Sequence of chain 32.A:
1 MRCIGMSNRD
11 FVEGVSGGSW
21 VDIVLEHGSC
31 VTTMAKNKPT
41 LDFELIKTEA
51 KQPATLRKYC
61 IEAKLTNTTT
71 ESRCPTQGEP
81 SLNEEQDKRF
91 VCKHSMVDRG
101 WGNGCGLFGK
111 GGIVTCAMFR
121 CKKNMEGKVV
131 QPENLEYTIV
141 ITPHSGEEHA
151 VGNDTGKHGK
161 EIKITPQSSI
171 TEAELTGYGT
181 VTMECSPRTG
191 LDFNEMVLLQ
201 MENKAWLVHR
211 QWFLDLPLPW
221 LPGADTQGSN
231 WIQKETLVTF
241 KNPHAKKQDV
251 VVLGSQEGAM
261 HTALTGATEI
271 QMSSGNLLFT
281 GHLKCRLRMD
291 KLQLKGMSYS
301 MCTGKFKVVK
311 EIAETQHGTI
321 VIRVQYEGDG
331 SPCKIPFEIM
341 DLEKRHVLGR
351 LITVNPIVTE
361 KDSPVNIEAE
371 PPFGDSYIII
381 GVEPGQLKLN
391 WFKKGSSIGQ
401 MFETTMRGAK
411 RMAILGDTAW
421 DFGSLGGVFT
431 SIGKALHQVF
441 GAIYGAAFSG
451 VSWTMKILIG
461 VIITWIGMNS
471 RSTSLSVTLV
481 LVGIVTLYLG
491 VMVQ

A small-molecule ligand and the protein it binds are described below.
Small molecule (SMILES): CC(=O)N[C@@H]1[C@@H](O)[C@H](O)[C@@H](CO)O[C@H]1O

Binding-site contacts:
Ligand atom O7 contacts residue TRP101 of chain 32.A at 3.8 Å.
Ligand atom C3 contacts residue ASN153 of chain 32.C at 3.8 Å.
Ligand atom O5 contacts residue THR155 of chain 32.C at 4.5 Å.
Ligand atom C1 contacts residue HIS158 of chain 32.C at 4.1 Å.
Ligand atom O5 contacts residue HIS158 of chain 32.C at 3.1 Å.
Ligand atom C8 contacts residue ASN153 of chain 32.C at 4.0 Å.
Ligand atom C6 contacts residue LYS157 of chain 32.C at 3.6 Å.
Ligand atom C5 contacts residue HIS158 of chain 32.C at 4.0 Å.
Ligand atom C4 contacts residue HIS149 of chain 32.C at 4.0 Å.
Ligand atom O7 contacts residue GLY102 of chain 32.A at 3.0 Å (h-bond).
Ligand atom C1 contacts residue HIS149 of chain 32.C at 3.4 Å.
Ligand atom C1 contacts residue ASN153 of chain 32.C at 1.4 Å.
Ligand atom N2 contacts residue HIS149 of chain 32.C at 4.2 Å.
Ligand atom O7 contacts residue ASN153 of chain 32.C at 4.5 Å.
Ligand atom C7 contacts residue GLY102 of chain 32.A at 4.1 Å.
Ligand atom C2 contacts residue HIS149 of chain 32.C at 3.6 Å.
Ligand atom O5 contacts residue ASN153 of chain 32.C at 2.4 Å (h-bond).
Ligand atom C2 contacts residue ASN153 of chain 32.C at 2.5 Å.
Ligand atom C5 contacts residue ASN153 of chain 32.C at 3.7 Å.
Ligand atom C5 contacts residue LYS157 of chain 32.C at 3.9 Å.
Ligand atom C1 contacts residue THR155 of chain 32.C at 3.8 Å.
Ligand atom C8 contacts residue HIS149 of chain 32.C at 3.7 Å.
Ligand atom C3 contacts residue HIS149 of chain 32.C at 4.3 Å.
Ligand atom C6 contacts residue HIS158 of chain 32.C at 3.7 Å.
Ligand atom C4 contacts residue ASN153 of chain 32.C at 4.2 Å.
Ligand atom C5 contacts residue HIS149 of chain 32.C at 4.2 Å.
Ligand atom N2 contacts residue ASN153 of chain 32.C at 2.9 Å (h-bond).
Ligand atom C7 contacts residue HIS149 of chain 32.C at 4.3 Å.
Ligand atom O6 contacts residue LYS157 of chain 32.C at 3.2 Å (salt-bridge).
Ligand atom O5 contacts residue HIS149 of chain 32.C at 3.5 Å.
Ligand atom O4 contacts residue LYS157 of chain 32.C at 4.5 Å.
Ligand atom C8 contacts residue TRP101 of chain 32.A at 4.4 Å (hydrophobic).
Ligand atom O3 contacts residue HIS149 of chain 32.C at 4.0 Å.
Ligand atom C7 contacts residue ASN153 of chain 32.C at 3.6 Å.

Sequence of chain 32.C:
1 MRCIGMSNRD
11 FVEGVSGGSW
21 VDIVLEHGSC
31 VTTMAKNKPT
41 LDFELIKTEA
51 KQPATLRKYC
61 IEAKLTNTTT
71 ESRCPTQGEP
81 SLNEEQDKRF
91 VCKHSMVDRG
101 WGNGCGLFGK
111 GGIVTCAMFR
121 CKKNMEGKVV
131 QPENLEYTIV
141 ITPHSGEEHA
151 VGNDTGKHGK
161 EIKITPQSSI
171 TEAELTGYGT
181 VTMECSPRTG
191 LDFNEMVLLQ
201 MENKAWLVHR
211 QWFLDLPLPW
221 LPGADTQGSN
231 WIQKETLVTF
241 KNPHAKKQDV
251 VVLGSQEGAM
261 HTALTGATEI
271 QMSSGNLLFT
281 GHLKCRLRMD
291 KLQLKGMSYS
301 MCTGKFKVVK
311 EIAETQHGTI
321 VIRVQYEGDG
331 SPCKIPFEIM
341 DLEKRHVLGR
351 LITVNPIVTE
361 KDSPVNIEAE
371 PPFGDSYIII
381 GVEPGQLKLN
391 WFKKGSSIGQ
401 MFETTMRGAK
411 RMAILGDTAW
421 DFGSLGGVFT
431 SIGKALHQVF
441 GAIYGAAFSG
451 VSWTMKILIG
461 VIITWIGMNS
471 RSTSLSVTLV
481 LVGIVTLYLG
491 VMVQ